Sequence of chain 2.B:
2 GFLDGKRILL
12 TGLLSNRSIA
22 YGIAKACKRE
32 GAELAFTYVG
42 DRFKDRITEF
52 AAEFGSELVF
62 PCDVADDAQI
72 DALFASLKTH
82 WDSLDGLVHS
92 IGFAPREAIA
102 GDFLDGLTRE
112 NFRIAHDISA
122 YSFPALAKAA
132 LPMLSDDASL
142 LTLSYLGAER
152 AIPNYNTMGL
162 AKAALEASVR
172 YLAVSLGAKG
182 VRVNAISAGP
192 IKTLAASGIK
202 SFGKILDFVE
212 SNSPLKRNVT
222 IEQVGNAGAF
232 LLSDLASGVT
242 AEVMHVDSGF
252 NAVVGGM

Binding-site contacts:
Ligand atom NAK contacts residue GLY93 of chain 2.B at 3.5 Å.
Ligand atom FAQ contacts residue PHE203 of chain 2.B at 3.3 Å.
Ligand atom CAM contacts residue NAD1 of chain 2.F at 3.4 Å.
Ligand atom CAP contacts residue NAD1 of chain 2.F at 3.4 Å.
Ligand atom CAN contacts residue MET159 of chain 2.B at 4.1 Å (hydrophobic).
Ligand atom OAD contacts residue ALA196 of chain 2.B at 3.7 Å.
Ligand atom NAK contacts residue ALA95 of chain 2.B at 4.0 Å.
Ligand atom CAO contacts residue PHE94 of chain 2.B at 3.9 Å (hydrophobic).
Ligand atom CAB contacts residue NAD1 of chain 2.F at 3.4 Å.
Ligand atom OAA contacts residue NAD1 of chain 2.F at 3.0 Å (h-bond).
Ligand atom CAF contacts residue MET159 of chain 2.B at 4.0 Å (hydrophobic).
Ligand atom CAI contacts residue NAD1 of chain 2.F at 3.7 Å.
Ligand atom CAG contacts residue GLY93 of chain 2.B at 3.1 Å.
Ligand atom OAA contacts residue LYS163 of chain 2.B at 3.3 Å.
Ligand atom CAF contacts residue GLY93 of chain 2.B at 3.8 Å.
Ligand atom CAI contacts residue ALA197 of chain 2.B at 4.0 Å (hydrophobic).
Ligand atom CAE contacts residue ALA196 of chain 2.B at 3.7 Å (hydrophobic).
Ligand atom CAO contacts residue MET159 of chain 2.B at 4.0 Å (hydrophobic).
Ligand atom CAP contacts residue TYR146 of chain 2.B at 3.9 Å (hydrophobic).
Ligand atom CAR contacts residue ILE200 of chain 2.B at 4.1 Å (hydrophobic).
Ligand atom FAQ contacts residue ALA197 of chain 2.B at 3.1 Å.
Ligand atom CAF contacts residue ALA196 of chain 2.B at 3.7 Å (hydrophobic).
Ligand atom CAN contacts residue ILE100 of chain 2.B at 3.9 Å (hydrophobic).
Ligand atom CAG contacts residue ALA196 of chain 2.B at 3.6 Å (hydrophobic).
Ligand atom CAG contacts residue NAD1 of chain 2.F at 3.9 Å.
Ligand atom CAH contacts residue TYR146 of chain 2.B at 4.0 Å (hydrophobic).
Ligand atom OAD contacts residue NAD1 of chain 2.F at 3.5 Å.
Ligand atom FAQ contacts residue NAD1 of chain 2.F at 3.5 Å.
Ligand atom CAB contacts residue TYR156 of chain 2.B at 3.6 Å (hydrophobic).
Ligand atom OAA contacts residue TYR156 of chain 2.B at 2.8 Å (h-bond).
Ligand atom NAK contacts residue MET159 of chain 2.B at 3.9 Å.
Ligand atom NAK contacts residue PHE94 of chain 2.B at 3.5 Å.
Ligand atom CAO contacts residue ALA95 of chain 2.B at 3.7 Å (hydrophobic).
Ligand atom CAL contacts residue NAD1 of chain 2.F at 3.4 Å.
Ligand atom CAH contacts residue TYR156 of chain 2.B at 3.3 Å (hydrophobic).
Ligand atom FAQ contacts residue ILE200 of chain 2.B at 3.8 Å.
Ligand atom CAR contacts residue TYR146 of chain 2.B at 3.9 Å (hydrophobic).
Ligand atom CAC contacts residue NAD1 of chain 2.F at 3.5 Å.
Ligand atom CAH contacts residue NAD1 of chain 2.F at 3.4 Å.
Ligand atom CAL contacts residue TYR156 of chain 2.B at 4.0 Å (hydrophobic).

The protein below binds the small molecule below.
Small molecule (SMILES): CCc1cc(O)c(Oc2cccnc2C)cc1F